A small-molecule ligand and the protein it binds are described below.
Small molecule (SMILES): CC(=O)N[C@H]1[C@H](O[C@H]2[C@H](O)[C@@H](NC(C)=O)CO[C@@H]2CO)O[C@H](CO)[C@@H](O)[C@@H]1O

Binding-site contacts:
Ligand atom C3 contacts residue ASN122 of chain 1.C at 3.8 Å.
Ligand atom O6 contacts residue ASN125 of chain 1.C at 3.1 Å (h-bond).
Ligand atom O5 contacts residue VAL171 of chain 1.C at 3.6 Å.
Ligand atom C2 contacts residue VAL171 of chain 1.C at 3.8 Å (hydrophobic).
Ligand atom C7 contacts residue VAL171 of chain 1.C at 4.0 Å (hydrophobic).
Ligand atom O5 contacts residue ASN125 of chain 1.C at 3.5 Å (h-bond).
Ligand atom C7 contacts residue ALA123 of chain 1.C at 4.1 Å (hydrophobic).
Ligand atom C2 contacts residue ASN122 of chain 1.C at 2.5 Å.
Ligand atom C7 contacts residue ASN125 of chain 1.C at 4.2 Å.
Ligand atom O7 contacts residue ALA123 of chain 1.C at 3.8 Å.
Ligand atom N2 contacts residue ASN125 of chain 1.C at 3.4 Å.
Ligand atom C1 contacts residue ASN122 of chain 1.C at 1.4 Å.
Ligand atom O4 contacts residue ASN125 of chain 1.C at 4.4 Å.
Ligand atom C5 contacts residue ASN122 of chain 1.C at 3.7 Å.
Ligand atom O5 contacts residue ASN122 of chain 1.C at 2.4 Å (h-bond).
Ligand atom C8 contacts residue ASN122 of chain 1.C at 3.9 Å.
Ligand atom C8 contacts residue LYS129 of chain 1.C at 4.3 Å.
Ligand atom N2 contacts residue ASN122 of chain 1.C at 2.8 Å (h-bond).
Ligand atom O4 contacts residue VAL127 of chain 1.C at 4.1 Å.
Ligand atom C8 contacts residue VAL127 of chain 1.C at 4.0 Å (hydrophobic).
Ligand atom O3 contacts residue VAL171 of chain 1.C at 4.3 Å.
Ligand atom C8 contacts residue ALA123 of chain 1.C at 4.1 Å (hydrophobic).
Ligand atom C8 contacts residue THR124 of chain 1.C at 3.7 Å.
Ligand atom C4 contacts residue ASN122 of chain 1.C at 4.2 Å.
Ligand atom C7 contacts residue ASN122 of chain 1.C at 3.2 Å.
Ligand atom O7 contacts residue ASN122 of chain 1.C at 3.5 Å (h-bond).
Ligand atom O4 contacts residue VAL171 of chain 1.C at 4.1 Å.
Ligand atom C3 contacts residue ASN125 of chain 1.C at 3.8 Å.
Ligand atom C6 contacts residue ASN125 of chain 1.C at 4.0 Å.
Ligand atom C8 contacts residue ASN125 of chain 1.C at 4.0 Å.
Ligand atom N2 contacts residue VAL171 of chain 1.C at 4.3 Å.
Ligand atom C1 contacts residue VAL171 of chain 1.C at 4.1 Å (hydrophobic).
Ligand atom C5 contacts residue ASN125 of chain 1.C at 4.4 Å.
Ligand atom O7 contacts residue GLU169 of chain 1.C at 3.7 Å.
Ligand atom O7 contacts residue VAL171 of chain 1.C at 3.5 Å.
Ligand atom O3 contacts residue ASN125 of chain 1.C at 3.8 Å.
Ligand atom C2 contacts residue ASN125 of chain 1.C at 4.2 Å.

Sequence of chain 1.C:
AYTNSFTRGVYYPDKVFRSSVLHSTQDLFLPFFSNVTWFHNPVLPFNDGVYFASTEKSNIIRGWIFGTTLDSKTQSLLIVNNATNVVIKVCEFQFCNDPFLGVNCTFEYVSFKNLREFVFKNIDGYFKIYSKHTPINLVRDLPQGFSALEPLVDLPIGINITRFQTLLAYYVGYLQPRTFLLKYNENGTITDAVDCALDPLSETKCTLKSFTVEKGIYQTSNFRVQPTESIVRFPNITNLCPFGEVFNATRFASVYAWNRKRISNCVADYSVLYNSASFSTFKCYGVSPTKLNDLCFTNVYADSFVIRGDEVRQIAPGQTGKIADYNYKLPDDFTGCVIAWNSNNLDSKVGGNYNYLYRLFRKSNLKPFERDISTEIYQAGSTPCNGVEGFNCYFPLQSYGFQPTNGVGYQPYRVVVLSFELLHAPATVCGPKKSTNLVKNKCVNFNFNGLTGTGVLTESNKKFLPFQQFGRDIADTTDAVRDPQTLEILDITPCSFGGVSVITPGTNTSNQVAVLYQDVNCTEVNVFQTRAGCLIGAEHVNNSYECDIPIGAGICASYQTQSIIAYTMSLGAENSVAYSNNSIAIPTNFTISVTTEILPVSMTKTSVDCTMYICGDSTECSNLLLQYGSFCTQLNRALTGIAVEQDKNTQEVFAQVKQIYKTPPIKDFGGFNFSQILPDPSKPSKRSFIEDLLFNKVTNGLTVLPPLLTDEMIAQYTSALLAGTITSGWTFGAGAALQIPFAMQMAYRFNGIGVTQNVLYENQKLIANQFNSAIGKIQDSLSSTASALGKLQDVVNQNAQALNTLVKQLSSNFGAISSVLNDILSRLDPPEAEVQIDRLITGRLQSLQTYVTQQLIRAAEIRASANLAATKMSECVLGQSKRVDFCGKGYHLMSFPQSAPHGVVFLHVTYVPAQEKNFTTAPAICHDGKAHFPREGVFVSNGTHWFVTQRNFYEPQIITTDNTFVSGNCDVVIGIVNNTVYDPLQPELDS